Binding-site contacts:
Ligand atom O3 contacts residue HIS190 of chain 4.A at 3.0 Å.
Ligand atom C5 contacts residue TRP500 of chain 4.A at 3.6 Å (hydrophobic).
Ligand atom C4 contacts residue TRP500 of chain 4.A at 3.8 Å (hydrophobic).
Ligand atom O5 contacts residue GLU452 of chain 4.A at 2.6 Å (salt-bridge).
Ligand atom O3 contacts residue TRP508 of chain 4.A at 2.9 Å (h-bond).
Ligand atom O6 contacts residue DNF1 of chain 4.C at 3.2 Å (h-bond).
Ligand atom O6 contacts residue TRP424 of chain 4.A at 3.6 Å.
Ligand atom C2 contacts residue DNF1 of chain 4.C at 3.2 Å.
Ligand atom F2 contacts residue ASN235 of chain 4.A at 2.8 Å.
Ligand atom C4 contacts residue DNF1 of chain 4.C at 3.5 Å.
Ligand atom C6 contacts residue PHE516 of chain 4.A at 3.6 Å (hydrophobic).
Ligand atom C2 contacts residue HIS190 of chain 4.A at 3.8 Å.
Ligand atom O5 contacts residue TYR379 of chain 4.A at 3.0 Å (h-bond).
Ligand atom C3 contacts residue TRP508 of chain 4.A at 3.8 Å (hydrophobic).
Ligand atom O4 contacts residue GLN88 of chain 4.A at 2.9 Å (h-bond).
Ligand atom F2 contacts residue GLU452 of chain 4.A at 2.6 Å.
Ligand atom C5 contacts residue DNF1 of chain 4.C at 3.6 Å.
Ligand atom O4 contacts residue TRP508 of chain 4.A at 3.6 Å.
Ligand atom O5 contacts residue DNF1 of chain 4.C at 2.8 Å (h-bond).
Ligand atom C5 contacts residue GLU452 of chain 4.A at 3.2 Å.
Ligand atom O3 contacts residue GLN88 of chain 4.A at 2.6 Å (h-bond).
Ligand atom C4 contacts residue GLU507 of chain 4.A at 3.5 Å.
Ligand atom C1 contacts residue DNF1 of chain 4.C at 3.1 Å.
Ligand atom C3 contacts residue GLU452 of chain 4.A at 3.4 Å.
Ligand atom O5 contacts residue GLU236 of chain 4.A at 3.8 Å.
Ligand atom C2 contacts residue GLU452 of chain 4.A at 2.8 Å.
Ligand atom O6 contacts residue GLU507 of chain 4.A at 2.7 Å (salt-bridge).
Ligand atom C6 contacts residue TYR379 of chain 4.A at 3.5 Å (hydrophobic).
Ligand atom O4 contacts residue GLU507 of chain 4.A at 2.5 Å (salt-bridge).
Ligand atom C1 contacts residue GLU236 of chain 4.A at 3.1 Å.
Ligand atom C6 contacts residue GLU507 of chain 4.A at 3.4 Å.
Ligand atom C2 contacts residue GLU236 of chain 4.A at 3.5 Å.
Ligand atom C1 contacts residue GLU452 of chain 4.A at 1.8 Å.
Ligand atom C1 contacts residue TYR379 of chain 4.A at 3.5 Å (hydrophobic).
Ligand atom C3 contacts residue GLN88 of chain 4.A at 3.6 Å.
Ligand atom C4 contacts residue TRP508 of chain 4.A at 3.7 Å (hydrophobic).
Ligand atom C5 contacts residue TYR379 of chain 4.A at 3.2 Å (hydrophobic).
Ligand atom C3 contacts residue TRP500 of chain 4.A at 3.6 Å (hydrophobic).
Ligand atom O4 contacts residue TRP500 of chain 4.A at 3.3 Å (h-bond).
Ligand atom F2 contacts residue HIS190 of chain 4.A at 3.0 Å.

Sequence of chain 4.A:
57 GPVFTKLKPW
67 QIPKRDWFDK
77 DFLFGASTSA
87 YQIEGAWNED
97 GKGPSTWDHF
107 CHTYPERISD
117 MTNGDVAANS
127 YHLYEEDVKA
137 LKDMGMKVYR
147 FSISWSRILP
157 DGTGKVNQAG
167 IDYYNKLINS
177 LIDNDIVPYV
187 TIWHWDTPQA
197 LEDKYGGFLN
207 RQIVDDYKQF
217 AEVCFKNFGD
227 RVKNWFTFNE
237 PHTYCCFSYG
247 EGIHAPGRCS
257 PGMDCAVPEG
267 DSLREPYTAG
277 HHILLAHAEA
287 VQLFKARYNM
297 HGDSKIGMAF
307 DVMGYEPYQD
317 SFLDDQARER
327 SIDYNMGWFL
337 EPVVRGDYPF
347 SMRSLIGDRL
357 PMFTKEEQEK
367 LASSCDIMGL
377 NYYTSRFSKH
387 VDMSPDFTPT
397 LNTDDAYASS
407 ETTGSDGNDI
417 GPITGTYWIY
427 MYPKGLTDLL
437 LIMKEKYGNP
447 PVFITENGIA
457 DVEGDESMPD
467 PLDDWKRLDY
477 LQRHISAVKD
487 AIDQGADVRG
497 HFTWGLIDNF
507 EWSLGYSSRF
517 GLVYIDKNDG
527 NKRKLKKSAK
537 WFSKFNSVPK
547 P

This protein binds this small molecule.
Small molecule (SMILES): OC[C@H]1O[C@H](O)[C@H](F)[C@@H](O)[C@@H]1O